Sequence of chain 34.E:
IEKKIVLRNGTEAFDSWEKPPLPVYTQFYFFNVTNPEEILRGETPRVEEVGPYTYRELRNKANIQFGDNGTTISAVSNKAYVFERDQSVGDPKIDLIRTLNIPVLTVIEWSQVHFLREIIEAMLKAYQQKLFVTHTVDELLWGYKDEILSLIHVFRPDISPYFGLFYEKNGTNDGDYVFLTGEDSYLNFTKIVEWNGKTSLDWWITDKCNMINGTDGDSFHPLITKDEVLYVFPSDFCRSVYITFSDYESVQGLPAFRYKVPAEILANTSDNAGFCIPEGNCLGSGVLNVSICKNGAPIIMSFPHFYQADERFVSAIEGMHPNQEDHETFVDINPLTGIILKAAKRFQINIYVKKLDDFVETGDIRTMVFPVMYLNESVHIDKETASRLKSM

A protein and the small-molecule ligand that binds it are described below.
Small molecule (SMILES): CC(=O)N[C@H]1[C@H](O[C@H]2[C@H](O)[C@@H](NC(C)=O)CO[C@@H]2CO)O[C@H](CO)[C@@H](O[C@@H]2O[C@H](CO[C@H]3O[C@H](CO)[C@@H](O)[C@H](O)[C@@H]3O)[C@@H](O)[C@H](O[C@H]3O[C@H](CO)[C@@H](O)[C@H](O)[C@@H]3O)[C@@H]2O)[C@@H]1O

Binding-site contacts:
Ligand atom O5 contacts residue ARG358 of chain 34.E at 3.4 Å (salt-bridge).
Ligand atom O5 contacts residue ASP338 of chain 34.E at 4.2 Å.
Ligand atom C3 contacts residue TYR41 of chain 34.E at 4.2 Å (hydrophobic).
Ligand atom C3 contacts residue ASP338 of chain 34.E at 4.5 Å.
Ligand atom O7 contacts residue GLN39 of chain 34.E at 2.9 Å (h-bond).
Ligand atom O7 contacts residue ASN388 of chain 34.E at 3.9 Å.
Ligand atom C7 contacts residue ASN388 of chain 34.E at 3.6 Å.
Ligand atom C4 contacts residue ASN388 of chain 34.E at 4.2 Å.
Ligand atom N2 contacts residue TYR41 of chain 34.E at 4.3 Å.
Ligand atom C8 contacts residue GLU61 of chain 34.E at 3.3 Å.
Ligand atom O5 contacts residue TYR41 of chain 34.E at 4.4 Å.
Ligand atom O6 contacts residue ARG358 of chain 34.E at 3.3 Å.
Ligand atom C6 contacts residue ASP338 of chain 34.E at 3.3 Å.
Ligand atom C5 contacts residue ASN388 of chain 34.E at 3.6 Å.
Ligand atom C7 contacts residue GLN39 of chain 34.E at 4.1 Å.
Ligand atom O5 contacts residue ASN388 of chain 34.E at 2.3 Å (h-bond).
Ligand atom C7 contacts residue TYR41 of chain 34.E at 3.5 Å (hydrophobic).
Ligand atom O4 contacts residue ASP338 of chain 34.E at 4.2 Å.
Ligand atom C7 contacts residue SER390 of chain 34.E at 4.2 Å.
Ligand atom O6 contacts residue TYR41 of chain 34.E at 3.6 Å.
Ligand atom O6 contacts residue HIS339 of chain 34.E at 3.9 Å.
Ligand atom N2 contacts residue ASN388 of chain 34.E at 2.9 Å (h-bond).
Ligand atom C1 contacts residue ASP338 of chain 34.E at 4.3 Å.
Ligand atom C5 contacts residue TYR41 of chain 34.E at 3.4 Å (hydrophobic).
Ligand atom C1 contacts residue ARG358 of chain 34.E at 3.7 Å.
Ligand atom C4 contacts residue TYR41 of chain 34.E at 3.9 Å (hydrophobic).
Ligand atom O4 contacts residue TYR41 of chain 34.E at 3.5 Å (h-bond).
Ligand atom C3 contacts residue ASN388 of chain 34.E at 3.8 Å.
Ligand atom C8 contacts residue TYR41 of chain 34.E at 3.6 Å (hydrophobic).
Ligand atom C8 contacts residue SER390 of chain 34.E at 3.3 Å.
Ligand atom C4 contacts residue ASP338 of chain 34.E at 4.3 Å.
Ligand atom C2 contacts residue ARG358 of chain 34.E at 4.3 Å.
Ligand atom C2 contacts residue ASN388 of chain 34.E at 2.5 Å.
Ligand atom C6 contacts residue TYR41 of chain 34.E at 3.6 Å (hydrophobic).
Ligand atom O6 contacts residue TYR386 of chain 34.E at 4.0 Å.
Ligand atom O6 contacts residue ASP338 of chain 34.E at 2.9 Å (salt-bridge).
Ligand atom C6 contacts residue ARG358 of chain 34.E at 4.4 Å.
Ligand atom C5 contacts residue ASP338 of chain 34.E at 3.5 Å.
Ligand atom C1 contacts residue ASN388 of chain 34.E at 1.4 Å.
Ligand atom O7 contacts residue TYR41 of chain 34.E at 3.3 Å (h-bond).